Binding-site contacts:
Ligand atom C11 contacts residue CYS174 of chain 1.B at 1.8 Å (hydrophobic).
Ligand atom C6 contacts residue CYS174 of chain 1.A at 2.8 Å (hydrophobic).
Ligand atom N5 contacts residue CYS174 of chain 1.B at 3.5 Å (h-bond).
Ligand atom C15 contacts residue CYS174 of chain 1.C at 1.8 Å (hydrophobic).
Ligand atom O6 contacts residue CYS174 of chain 1.C at 3.3 Å.
Ligand atom O3 contacts residue THR178 of chain 1.B at 4.3 Å.
Ligand atom C14 contacts residue CYS174 of chain 1.C at 2.7 Å (hydrophobic).
Ligand atom N4 contacts residue CYS174 of chain 1.A at 3.2 Å (h-bond).
Ligand atom C7 contacts residue GLN177 of chain 1.A at 3.9 Å.
Ligand atom C10 contacts residue CYS174 of chain 1.B at 2.8 Å (hydrophobic).
Ligand atom O4 contacts residue CYS174 of chain 1.B at 3.5 Å (h-bond).
Ligand atom C7 contacts residue CYS174 of chain 1.A at 1.8 Å (hydrophobic).
Ligand atom O2 contacts residue CYS174 of chain 1.A at 3.7 Å.
Ligand atom O3 contacts residue CYS174 of chain 1.B at 4.5 Å.
Ligand atom C11 contacts residue GLN177 of chain 1.B at 4.0 Å.
Ligand atom N6 contacts residue CYS174 of chain 1.C at 3.3 Å (h-bond).

Sequence of chain 1.C:
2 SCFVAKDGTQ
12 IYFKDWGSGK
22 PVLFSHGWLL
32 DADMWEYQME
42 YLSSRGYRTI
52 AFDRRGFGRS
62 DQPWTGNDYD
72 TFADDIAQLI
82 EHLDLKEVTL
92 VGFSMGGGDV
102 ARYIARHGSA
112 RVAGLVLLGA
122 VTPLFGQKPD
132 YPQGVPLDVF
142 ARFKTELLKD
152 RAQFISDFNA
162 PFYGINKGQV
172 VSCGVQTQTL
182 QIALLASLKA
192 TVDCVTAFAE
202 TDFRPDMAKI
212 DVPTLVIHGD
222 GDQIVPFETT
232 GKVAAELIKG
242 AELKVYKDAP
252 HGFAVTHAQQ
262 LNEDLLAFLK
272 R

Sequence of chain 1.B:
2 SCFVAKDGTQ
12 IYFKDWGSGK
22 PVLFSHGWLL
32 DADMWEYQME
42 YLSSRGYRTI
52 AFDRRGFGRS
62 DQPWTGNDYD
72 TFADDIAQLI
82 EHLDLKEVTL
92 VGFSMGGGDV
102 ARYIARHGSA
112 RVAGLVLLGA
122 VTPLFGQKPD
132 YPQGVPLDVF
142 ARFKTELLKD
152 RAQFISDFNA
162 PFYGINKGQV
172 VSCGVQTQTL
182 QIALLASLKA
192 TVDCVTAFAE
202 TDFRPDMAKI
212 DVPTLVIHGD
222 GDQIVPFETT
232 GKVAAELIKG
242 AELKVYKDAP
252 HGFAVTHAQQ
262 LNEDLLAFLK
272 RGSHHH

A small-molecule ligand and the protein it binds are described below.
Small molecule (SMILES): O=C(CI)NCC(=O)N1CN(C(=O)CNC(=O)CI)CN(C(=O)CNC(=O)CI)C1

Sequence of chain 1.A:
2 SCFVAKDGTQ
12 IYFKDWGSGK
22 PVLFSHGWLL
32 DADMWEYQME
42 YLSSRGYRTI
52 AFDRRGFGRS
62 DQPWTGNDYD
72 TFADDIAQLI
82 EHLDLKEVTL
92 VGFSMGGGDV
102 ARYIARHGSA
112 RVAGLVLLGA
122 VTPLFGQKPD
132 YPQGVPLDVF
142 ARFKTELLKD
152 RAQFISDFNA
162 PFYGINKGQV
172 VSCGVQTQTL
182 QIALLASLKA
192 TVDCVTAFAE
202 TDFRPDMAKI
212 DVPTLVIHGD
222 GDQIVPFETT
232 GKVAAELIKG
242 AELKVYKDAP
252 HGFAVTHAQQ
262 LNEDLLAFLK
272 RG